Binding-site contacts:
Ligand atom O11 contacts residue LYS15 of chain 1.G at 3.1 Å (salt-bridge).
Ligand atom O3 contacts residue LYS19 of chain 1.G at 4.5 Å.
Ligand atom O6 contacts residue LYS15 of chain 1.G at 3.6 Å.
Ligand atom O4 contacts residue LYS19 of chain 1.E at 2.5 Å (salt-bridge).
Ligand atom C5 contacts residue LYS19 of chain 1.G at 4.3 Å.
Ligand atom P4 contacts residue LYS19 of chain 1.E at 3.1 Å.
Ligand atom C5 contacts residue LYS19 of chain 1.E at 4.4 Å.
Ligand atom P1 contacts residue LYS15 of chain 1.G at 3.3 Å.
Ligand atom C6 contacts residue LYS19 of chain 1.G at 4.2 Å.
Ligand atom O42 contacts residue LYS19 of chain 1.E at 4.3 Å.
Ligand atom C1 contacts residue LYS15 of chain 1.G at 3.8 Å.
Ligand atom O52 contacts residue LYS19 of chain 1.G at 3.6 Å.
Ligand atom O53 contacts residue LYS19 of chain 1.G at 3.7 Å.
Ligand atom O1 contacts residue LYS15 of chain 1.G at 2.7 Å (salt-bridge).
Ligand atom O12 contacts residue LYS15 of chain 1.G at 3.6 Å.
Ligand atom O41 contacts residue LYS19 of chain 1.E at 2.6 Å (salt-bridge).
Ligand atom O53 contacts residue LYS66 of chain 1.G at 4.2 Å.
Ligand atom C3 contacts residue LYS19 of chain 1.E at 4.0 Å.
Ligand atom O41 contacts residue LYS15 of chain 1.E at 3.8 Å.
Ligand atom O51 contacts residue LYS66 of chain 1.G at 4.4 Å.
Ligand atom P4 contacts residue LYS15 of chain 1.E at 4.1 Å.
Ligand atom C4 contacts residue LYS19 of chain 1.G at 4.5 Å.
Ligand atom O5 contacts residue LYS19 of chain 1.G at 3.6 Å.
Ligand atom O52 contacts residue LYS15 of chain 1.G at 3.7 Å.
Ligand atom C4 contacts residue LYS19 of chain 1.E at 3.8 Å.
Ligand atom P5 contacts residue LYS19 of chain 1.G at 4.0 Å.
Ligand atom C6 contacts residue LYS15 of chain 1.G at 3.8 Å.
Ligand atom C2 contacts residue LYS19 of chain 1.E at 4.2 Å.
Ligand atom O43 contacts residue LYS15 of chain 1.E at 3.4 Å (salt-bridge).
Ligand atom O43 contacts residue LYS19 of chain 1.E at 4.0 Å.

Sequence of chain 1.E:
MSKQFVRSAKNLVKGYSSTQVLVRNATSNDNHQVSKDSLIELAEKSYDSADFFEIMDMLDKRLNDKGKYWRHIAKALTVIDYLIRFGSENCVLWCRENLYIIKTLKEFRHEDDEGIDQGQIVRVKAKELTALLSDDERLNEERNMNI

Sequence of chain 1.G:
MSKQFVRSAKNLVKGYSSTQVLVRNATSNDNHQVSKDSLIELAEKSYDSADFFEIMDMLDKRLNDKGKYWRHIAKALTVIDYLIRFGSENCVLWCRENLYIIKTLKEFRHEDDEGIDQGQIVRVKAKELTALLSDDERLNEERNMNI

The protein below binds the small molecule below.
Small molecule (SMILES): CCCCCCCC(=O)OC[C@H](COP(=O)(O)O[C@@H]1[C@H](O)[C@H](O)[C@@H](OP(=O)(O)O)[C@H](OP(=O)(O)O)[C@H]1O)OC(=O)CCCCCCC